Sequence of chain 1.C:
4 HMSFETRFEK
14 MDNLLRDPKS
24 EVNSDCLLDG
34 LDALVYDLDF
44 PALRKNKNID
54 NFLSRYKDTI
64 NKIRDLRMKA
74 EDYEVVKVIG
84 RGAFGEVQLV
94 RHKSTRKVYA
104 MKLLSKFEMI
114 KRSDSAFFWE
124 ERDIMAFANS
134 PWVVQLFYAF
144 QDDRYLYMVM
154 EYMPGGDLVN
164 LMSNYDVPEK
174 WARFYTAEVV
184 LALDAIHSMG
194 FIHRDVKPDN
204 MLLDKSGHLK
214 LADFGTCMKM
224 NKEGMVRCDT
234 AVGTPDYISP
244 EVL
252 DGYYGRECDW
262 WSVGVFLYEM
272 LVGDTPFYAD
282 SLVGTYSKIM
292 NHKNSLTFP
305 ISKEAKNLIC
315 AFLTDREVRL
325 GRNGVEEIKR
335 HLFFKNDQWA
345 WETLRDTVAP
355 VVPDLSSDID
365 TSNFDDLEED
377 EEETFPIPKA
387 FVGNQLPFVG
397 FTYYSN

A protein and the small-molecule ligand that binds it are described below.
Small molecule (SMILES): CN1CCc2nc(NC(=O)c3cccc([C@H]4CCCN4C(=O)Nc4cccc(C#N)c4)c3)sc2C1

Binding-site contacts:
Ligand atom C12 contacts residue LYS105 of chain 1.C at 3.7 Å.
Ligand atom C6 contacts residue ASP117 of chain 1.C at 3.6 Å.
Ligand atom O14 contacts residue PHE87 of chain 1.C at 2.8 Å (h-bond).
Ligand atom N35 contacts residue ALA103 of chain 1.C at 3.7 Å.
Ligand atom N35 contacts residue TYR155 of chain 1.C at 3.4 Å.
Ligand atom N35 contacts residue MET156 of chain 1.C at 3.2 Å (h-bond).
Ligand atom O14 contacts residue LEU107 of chain 1.C at 3.5 Å.
Ligand atom O14 contacts residue ALA86 of chain 1.C at 3.5 Å (h-bond).
Ligand atom N35 contacts residue PHE368 of chain 1.C at 3.7 Å.
Ligand atom C3 contacts residue PHE120 of chain 1.C at 3.7 Å (hydrophobic).
Ligand atom C33 contacts residue ALA215 of chain 1.C at 3.6 Å (hydrophobic).
Ligand atom N22 contacts residue VAL90 of chain 1.C at 3.5 Å.
Ligand atom N5 contacts residue ASP117 of chain 1.C at 2.9 Å (salt-bridge).
Ligand atom C9 contacts residue GLY85 of chain 1.C at 3.6 Å.
Ligand atom C1 contacts residue PHE120 of chain 1.C at 3.7 Å (hydrophobic).
Ligand atom S26 contacts residue PHE120 of chain 1.C at 3.7 Å.
Ligand atom C24 contacts residue PHE120 of chain 1.C at 3.6 Å (hydrophobic).
Ligand atom C18 contacts residue ARG84 of chain 1.C at 3.7 Å.
Ligand atom O14 contacts residue GLY88 of chain 1.C at 3.6 Å.
Ligand atom N25 contacts residue PHE120 of chain 1.C at 3.5 Å.
Ligand atom C8 contacts residue VAL90 of chain 1.C at 3.4 Å (hydrophobic).
Ligand atom C10 contacts residue LYS105 of chain 1.C at 3.7 Å.
Ligand atom C6 contacts residue PHE87 of chain 1.C at 3.5 Å (hydrophobic).
Ligand atom C34 contacts residue ALA103 of chain 1.C at 3.7 Å (hydrophobic).
Ligand atom S26 contacts residue PHE87 of chain 1.C at 3.5 Å.
Ligand atom C10 contacts residue GLY85 of chain 1.C at 3.6 Å.
Ligand atom C11 contacts residue GLY85 of chain 1.C at 3.6 Å.
Ligand atom C4 contacts residue ASP117 of chain 1.C at 3.5 Å.
Ligand atom C29 contacts residue LEU205 of chain 1.C at 3.7 Å (hydrophobic).
Ligand atom C9 contacts residue GLY88 of chain 1.C at 3.8 Å.
Ligand atom C2 contacts residue PHE120 of chain 1.C at 3.5 Å (hydrophobic).
Ligand atom C32 contacts residue ALA215 of chain 1.C at 3.8 Å (hydrophobic).
Ligand atom N35 contacts residue ILE82 of chain 1.C at 3.5 Å.
Ligand atom C20 contacts residue VAL90 of chain 1.C at 3.6 Å (hydrophobic).
Ligand atom C3 contacts residue GLY218 of chain 1.C at 3.7 Å.
Ligand atom O21 contacts residue LYS105 of chain 1.C at 3.4 Å (salt-bridge).
Ligand atom C10 contacts residue GLY88 of chain 1.C at 3.8 Å.
Ligand atom C11 contacts residue LYS105 of chain 1.C at 3.6 Å.
Ligand atom C9 contacts residue GLU89 of chain 1.C at 3.7 Å.
Ligand atom C32 contacts residue MET153 of chain 1.C at 3.6 Å (hydrophobic).